This small molecule binds to this protein.
Small molecule (SMILES): CC(=O)N[C@@H]1[C@@H](O)[C@H](O)[C@@H](CO)O[C@H]1O

Binding-site contacts:
Ligand atom O6 contacts residue ARG144 of chain 1.B at 4.0 Å.
Ligand atom C5 contacts residue ASN134 of chain 1.B at 3.8 Å.
Ligand atom C7 contacts residue ASN134 of chain 1.B at 3.3 Å.
Ligand atom O7 contacts residue THR133 of chain 1.B at 4.1 Å.
Ligand atom O7 contacts residue ASN134 of chain 1.B at 3.3 Å (h-bond).
Ligand atom O5 contacts residue ASN134 of chain 1.B at 2.5 Å (h-bond).
Ligand atom C8 contacts residue ASN134 of chain 1.B at 3.8 Å.
Ligand atom C3 contacts residue ASN134 of chain 1.B at 3.9 Å.
Ligand atom C8 contacts residue LYS148 of chain 1.B at 4.0 Å.
Ligand atom C7 contacts residue THR133 of chain 1.B at 4.0 Å.
Ligand atom C1 contacts residue ASN134 of chain 1.B at 1.5 Å.
Ligand atom C2 contacts residue ASN134 of chain 1.B at 2.5 Å.
Ligand atom C4 contacts residue ASN134 of chain 1.B at 4.3 Å.
Ligand atom N2 contacts residue ASN134 of chain 1.B at 2.9 Å (h-bond).
Ligand atom C8 contacts residue THR133 of chain 1.B at 3.1 Å.

Sequence of chain 1.B:
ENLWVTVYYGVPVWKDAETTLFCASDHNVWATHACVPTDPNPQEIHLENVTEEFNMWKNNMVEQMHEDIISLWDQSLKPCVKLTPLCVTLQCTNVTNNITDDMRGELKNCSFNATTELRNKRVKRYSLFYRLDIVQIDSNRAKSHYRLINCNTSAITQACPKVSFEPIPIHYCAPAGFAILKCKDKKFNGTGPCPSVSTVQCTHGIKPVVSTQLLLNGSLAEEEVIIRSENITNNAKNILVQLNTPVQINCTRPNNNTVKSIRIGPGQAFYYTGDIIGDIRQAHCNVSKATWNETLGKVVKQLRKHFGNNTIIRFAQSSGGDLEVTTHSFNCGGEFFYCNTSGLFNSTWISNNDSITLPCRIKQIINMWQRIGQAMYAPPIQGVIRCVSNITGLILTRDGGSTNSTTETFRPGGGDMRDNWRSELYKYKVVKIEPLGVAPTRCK